Binding-site contacts:
Ligand atom C1 contacts residue SER102 of chain 1.F at 4.3 Å.
Ligand atom C5 contacts residue ASN100 of chain 1.F at 3.9 Å.
Ligand atom C3 contacts residue PHE121 of chain 1.F at 4.3 Å (hydrophobic).
Ligand atom O3 contacts residue PHE121 of chain 1.F at 3.6 Å.
Ligand atom O5 contacts residue SER102 of chain 1.F at 3.5 Å.
Ligand atom O6 contacts residue LEU103 of chain 1.F at 3.6 Å.
Ligand atom N2 contacts residue NAG1 of chain 1.WB at 4.5 Å.
Ligand atom N2 contacts residue ASN100 of chain 1.F at 2.9 Å (h-bond).
Ligand atom O7 contacts residue NAG1 of chain 1.WB at 3.5 Å.
Ligand atom O6 contacts residue SER102 of chain 1.F at 4.4 Å.
Ligand atom O7 contacts residue ASN100 of chain 1.F at 3.4 Å (h-bond).
Ligand atom C4 contacts residue ASN100 of chain 1.F at 4.4 Å.
Ligand atom O7 contacts residue LEU122 of chain 1.F at 3.3 Å.
Ligand atom C4 contacts residue PHE121 of chain 1.F at 3.9 Å (hydrophobic).
Ligand atom O3 contacts residue NAG1 of chain 1.WB at 4.3 Å.
Ligand atom O5 contacts residue ASN100 of chain 1.F at 2.5 Å (h-bond).
Ligand atom O3 contacts residue LEU122 of chain 1.F at 4.2 Å.
Ligand atom C7 contacts residue PRO99 of chain 1.F at 4.0 Å (hydrophobic).
Ligand atom C3 contacts residue ASN100 of chain 1.F at 3.9 Å.
Ligand atom C1 contacts residue ASN100 of chain 1.F at 1.5 Å.
Ligand atom C7 contacts residue LEU122 of chain 1.F at 4.3 Å (hydrophobic).
Ligand atom C8 contacts residue NAG1 of chain 1.WB at 3.3 Å.
Ligand atom O4 contacts residue PHE121 of chain 1.F at 3.9 Å.
Ligand atom C7 contacts residue NAG1 of chain 1.WB at 3.7 Å.
Ligand atom C7 contacts residue ASN100 of chain 1.F at 3.5 Å.
Ligand atom C2 contacts residue ASN100 of chain 1.F at 2.6 Å.
Ligand atom C8 contacts residue PRO99 of chain 1.F at 4.1 Å (hydrophobic).
Ligand atom O7 contacts residue PRO99 of chain 1.F at 3.0 Å.
Ligand atom C8 contacts residue ASN100 of chain 1.F at 4.5 Å.

Sequence of chain 1.F:
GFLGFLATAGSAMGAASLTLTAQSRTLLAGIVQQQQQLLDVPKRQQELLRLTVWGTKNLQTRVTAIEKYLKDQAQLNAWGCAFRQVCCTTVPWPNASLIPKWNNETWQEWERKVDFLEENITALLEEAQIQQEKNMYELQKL

This small molecule binds to this protein.
Small molecule (SMILES): CC(=O)N[C@@H]1[C@@H](O)[C@H](O)[C@@H](CO)O[C@H]1O